Sequence of chain 1.B:
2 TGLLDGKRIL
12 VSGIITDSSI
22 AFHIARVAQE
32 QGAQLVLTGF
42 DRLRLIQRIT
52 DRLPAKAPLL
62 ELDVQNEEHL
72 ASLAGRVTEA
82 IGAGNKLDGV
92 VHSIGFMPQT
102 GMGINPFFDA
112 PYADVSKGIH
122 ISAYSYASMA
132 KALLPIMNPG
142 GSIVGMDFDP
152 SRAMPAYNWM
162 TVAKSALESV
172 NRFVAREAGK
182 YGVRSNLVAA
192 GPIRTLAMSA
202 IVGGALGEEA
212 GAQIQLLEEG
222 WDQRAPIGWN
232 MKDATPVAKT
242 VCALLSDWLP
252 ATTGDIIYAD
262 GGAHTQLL

This small molecule binds to this protein.
Small molecule (SMILES): Oc1cc(Cl)ccc1Oc1ccc(Cl)cc1Cl

Binding-site contacts:
Ligand atom CL16 contacts residue GLY96 of chain 1.B at 3.8 Å.
Ligand atom C10 contacts residue PHE97 of chain 1.B at 4.0 Å (hydrophobic).
Ligand atom C3 contacts residue NAD1 of chain 1.F at 2.9 Å.
Ligand atom O17 contacts residue NAD1 of chain 1.F at 2.8 Å (h-bond).
Ligand atom CL16 contacts residue ALA198 of chain 1.B at 4.0 Å.
Ligand atom C10 contacts residue GLY96 of chain 1.B at 3.7 Å.
Ligand atom C6 contacts residue NAD1 of chain 1.F at 3.4 Å.
Ligand atom C8 contacts residue NAD1 of chain 1.F at 3.6 Å.
Ligand atom C10 contacts residue ALA198 of chain 1.B at 4.0 Å (hydrophobic).
Ligand atom C12 contacts residue MET161 of chain 1.B at 3.3 Å (hydrophobic).
Ligand atom C12 contacts residue MET103 of chain 1.B at 3.1 Å (hydrophobic).
Ligand atom C5 contacts residue NAD1 of chain 1.F at 3.2 Å.
Ligand atom C8 contacts residue MET161 of chain 1.B at 3.7 Å (hydrophobic).
Ligand atom C1 contacts residue NAD1 of chain 1.F at 3.6 Å.
Ligand atom C11 contacts residue ILE202 of chain 1.B at 3.7 Å (hydrophobic).
Ligand atom C11 contacts residue MET161 of chain 1.B at 3.3 Å (hydrophobic).
Ligand atom CL14 contacts residue PRO193 of chain 1.B at 4.0 Å.
Ligand atom O17 contacts residue TYR158 of chain 1.B at 2.2 Å (h-bond).
Ligand atom C9 contacts residue ALA198 of chain 1.B at 3.9 Å (hydrophobic).
Ligand atom C11 contacts residue MET103 of chain 1.B at 3.7 Å (hydrophobic).
Ligand atom CL15 contacts residue MET103 of chain 1.B at 3.3 Å.
Ligand atom C13 contacts residue ILE202 of chain 1.B at 3.4 Å (hydrophobic).
Ligand atom CL16 contacts residue NAD1 of chain 1.F at 3.2 Å.
Ligand atom C4 contacts residue ALA198 of chain 1.B at 3.4 Å (hydrophobic).
Ligand atom C1 contacts residue PHE149 of chain 1.B at 3.8 Å (hydrophobic).
Ligand atom C2 contacts residue NAD1 of chain 1.F at 3.4 Å.
Ligand atom CL14 contacts residue PHE149 of chain 1.B at 3.6 Å.
Ligand atom C8 contacts residue ALA198 of chain 1.B at 4.0 Å (hydrophobic).
Ligand atom C9 contacts residue NAD1 of chain 1.F at 3.8 Å.
Ligand atom C12 contacts residue ILE202 of chain 1.B at 3.3 Å (hydrophobic).
Ligand atom C9 contacts residue MET161 of chain 1.B at 3.6 Å (hydrophobic).
Ligand atom C3 contacts residue MET199 of chain 1.B at 3.8 Å (hydrophobic).
Ligand atom O7 contacts residue NAD1 of chain 1.F at 2.9 Å (h-bond).
Ligand atom C6 contacts residue TYR158 of chain 1.B at 3.2 Å (hydrophobic).
Ligand atom C10 contacts residue MET161 of chain 1.B at 3.5 Å (hydrophobic).
Ligand atom CL15 contacts residue MET98 of chain 1.B at 3.2 Å.
Ligand atom C13 contacts residue MET161 of chain 1.B at 3.5 Å (hydrophobic).
Ligand atom CL14 contacts residue NAD1 of chain 1.F at 3.6 Å.
Ligand atom C1 contacts residue TYR158 of chain 1.B at 3.3 Å (hydrophobic).
Ligand atom C4 contacts residue NAD1 of chain 1.F at 2.8 Å.